Sequence of chain 1.A:
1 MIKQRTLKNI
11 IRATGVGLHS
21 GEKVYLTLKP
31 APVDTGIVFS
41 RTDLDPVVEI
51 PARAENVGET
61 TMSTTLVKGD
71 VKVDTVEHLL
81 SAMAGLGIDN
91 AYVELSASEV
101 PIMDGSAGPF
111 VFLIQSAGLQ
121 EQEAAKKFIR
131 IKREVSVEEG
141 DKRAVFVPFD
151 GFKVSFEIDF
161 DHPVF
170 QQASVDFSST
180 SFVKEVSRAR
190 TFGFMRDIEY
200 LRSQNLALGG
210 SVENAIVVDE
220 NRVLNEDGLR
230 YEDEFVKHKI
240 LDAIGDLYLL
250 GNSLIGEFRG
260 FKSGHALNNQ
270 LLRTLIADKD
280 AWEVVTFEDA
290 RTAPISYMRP

Binding-site contacts:
Ligand atom C25 contacts residue MET62 of chain 1.A at 3.4 Å (hydrophobic).
Ligand atom C15 contacts residue ILE197 of chain 1.A at 3.5 Å (hydrophobic).
Ligand atom O26 contacts residue GLU77 of chain 1.A at 2.3 Å (salt-bridge).
Ligand atom C14 contacts residue ILE197 of chain 1.A at 3.6 Å (hydrophobic).
Ligand atom C25 contacts residue LEU18 of chain 1.A at 3.6 Å (hydrophobic).
Ligand atom C19 contacts residue VAL216 of chain 1.A at 3.8 Å (hydrophobic).
Ligand atom C3 contacts residue HIS237 of chain 1.A at 3.4 Å.
Ligand atom C19 contacts residue ILE197 of chain 1.A at 3.7 Å (hydrophobic).
Ligand atom C3 contacts residue PHE191 of chain 1.A at 3.7 Å (hydrophobic).
Ligand atom C3 contacts residue ZN1 of chain 1.B at 3.2 Å.
Ligand atom O9 contacts residue LEU18 of chain 1.A at 3.6 Å.
Ligand atom C20 contacts residue VAL216 of chain 1.A at 3.8 Å (hydrophobic).
Ligand atom O26 contacts residue ZN1 of chain 1.B at 2.3 Å.
Ligand atom N8 contacts residue HIS19 of chain 1.A at 3.1 Å (h-bond).
Ligand atom C20 contacts residue GLY209 of chain 1.A at 3.6 Å.
Ligand atom C25 contacts residue GLU77 of chain 1.A at 3.4 Å.
Ligand atom N8 contacts residue MET62 of chain 1.A at 3.4 Å (h-bond).
Ligand atom O26 contacts residue HIS264 of chain 1.A at 3.5 Å.
Ligand atom C19 contacts residue GLY209 of chain 1.A at 3.6 Å.
Ligand atom C24 contacts residue HIS264 of chain 1.A at 3.7 Å.
Ligand atom O26 contacts residue HIS78 of chain 1.A at 3.2 Å (h-bond).
Ligand atom C24 contacts residue GLU77 of chain 1.A at 3.1 Å.
Ligand atom N2 contacts residue ASP241 of chain 1.A at 3.5 Å (salt-bridge).
Ligand atom C6 contacts residue MET62 of chain 1.A at 3.4 Å (hydrophobic).
Ligand atom N2 contacts residue HIS237 of chain 1.A at 3.1 Å (h-bond).
Ligand atom C24 contacts residue MET62 of chain 1.A at 3.4 Å (hydrophobic).
Ligand atom C17 contacts residue ALA206 of chain 1.A at 3.7 Å (hydrophobic).
Ligand atom C24 contacts residue ZN1 of chain 1.B at 3.2 Å.
Ligand atom C19 contacts residue SER210 of chain 1.A at 3.7 Å.
Ligand atom O26 contacts residue ASP241 of chain 1.A at 3.2 Å (salt-bridge).
Ligand atom C20 contacts residue SER210 of chain 1.A at 3.6 Å.
Ligand atom C1 contacts residue ZN1 of chain 1.B at 3.0 Å.
Ligand atom C3 contacts residue THR190 of chain 1.A at 3.8 Å.
Ligand atom O9 contacts residue HIS19 of chain 1.A at 3.3 Å (h-bond).
Ligand atom C14 contacts residue ALA214 of chain 1.A at 3.5 Å (hydrophobic).
Ligand atom C18 contacts residue GLY209 of chain 1.A at 3.8 Å.
Ligand atom N2 contacts residue ZN1 of chain 1.B at 2.1 Å.
Ligand atom C18 contacts residue ILE197 of chain 1.A at 3.4 Å (hydrophobic).
Ligand atom C4 contacts residue PHE191 of chain 1.A at 3.3 Å (hydrophobic).
Ligand atom C11 contacts residue PHE191 of chain 1.A at 3.4 Å (hydrophobic).

This small molecule binds to this protein.
Small molecule (SMILES): C[C@H](O)c1nccn1Cc1cc(-c2ccc(C#CCCCO)cc2)on1